Sequence of chain 2.A:
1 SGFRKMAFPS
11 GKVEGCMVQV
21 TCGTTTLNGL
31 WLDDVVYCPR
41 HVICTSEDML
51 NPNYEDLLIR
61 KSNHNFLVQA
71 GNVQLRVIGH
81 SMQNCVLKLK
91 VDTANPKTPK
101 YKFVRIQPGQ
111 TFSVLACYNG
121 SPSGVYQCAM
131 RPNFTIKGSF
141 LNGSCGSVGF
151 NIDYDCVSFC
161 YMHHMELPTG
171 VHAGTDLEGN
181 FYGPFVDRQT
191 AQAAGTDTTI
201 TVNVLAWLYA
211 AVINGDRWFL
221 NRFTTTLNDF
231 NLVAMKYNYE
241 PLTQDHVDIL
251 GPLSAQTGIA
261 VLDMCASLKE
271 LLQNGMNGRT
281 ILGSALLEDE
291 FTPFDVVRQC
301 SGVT

Sequence of chain 1.A:
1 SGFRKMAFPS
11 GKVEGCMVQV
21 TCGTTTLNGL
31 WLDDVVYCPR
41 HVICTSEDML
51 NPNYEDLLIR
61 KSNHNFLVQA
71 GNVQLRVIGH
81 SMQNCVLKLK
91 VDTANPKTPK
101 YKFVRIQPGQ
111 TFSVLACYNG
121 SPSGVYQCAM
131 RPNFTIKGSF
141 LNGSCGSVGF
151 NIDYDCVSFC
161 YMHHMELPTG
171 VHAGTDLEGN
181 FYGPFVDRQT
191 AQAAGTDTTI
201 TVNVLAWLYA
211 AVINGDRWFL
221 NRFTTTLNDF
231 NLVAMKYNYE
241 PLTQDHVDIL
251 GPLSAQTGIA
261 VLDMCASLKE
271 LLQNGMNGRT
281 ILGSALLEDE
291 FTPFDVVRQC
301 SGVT

Binding-site contacts:
Ligand atom C3 contacts residue LEU141 of chain 1.A at 3.7 Å (hydrophobic).
Ligand atom C9 contacts residue GLN189 of chain 1.A at 3.4 Å.
Ligand atom N contacts residue ASN142 of chain 1.A at 3.6 Å.
Ligand atom C2 contacts residue ASN142 of chain 1.A at 3.7 Å.
Ligand atom C3 contacts residue PHE140 of chain 1.A at 3.3 Å (hydrophobic).
Ligand atom N contacts residue PHE140 of chain 1.A at 3.3 Å (h-bond).
Ligand atom C2 contacts residue PHE140 of chain 1.A at 3.8 Å (hydrophobic).
Ligand atom N1 contacts residue HIS163 of chain 1.A at 2.8 Å (h-bond).
Ligand atom N2 contacts residue CYS145 of chain 1.A at 3.6 Å.
Ligand atom N1 contacts residue SER144 of chain 1.A at 3.5 Å (h-bond).
Ligand atom N1 contacts residue PHE140 of chain 1.A at 3.7 Å.
Ligand atom CL contacts residue ASP187 of chain 1.A at 3.2 Å.
Ligand atom C10 contacts residue GLN189 of chain 1.A at 3.6 Å.
Ligand atom C4 contacts residue GLU166 of chain 1.A at 3.7 Å.
Ligand atom C1 contacts residue ASN142 of chain 1.A at 3.8 Å.
Ligand atom N1 contacts residue GLU166 of chain 1.A at 3.8 Å.
Ligand atom C4 contacts residue CYS145 of chain 1.A at 3.8 Å (hydrophobic).
Ligand atom N contacts residue LEU141 of chain 1.A at 3.6 Å.
Ligand atom CL contacts residue HIS41 of chain 1.A at 3.3 Å.
Ligand atom C13 contacts residue HIS164 of chain 1.A at 3.4 Å.
Ligand atom C4 contacts residue HIS163 of chain 1.A at 3.3 Å.
Ligand atom CL contacts residue MET165 of chain 1.A at 3.8 Å.
Ligand atom C contacts residue ASN142 of chain 1.A at 3.9 Å.
Ligand atom C3 contacts residue GLU166 of chain 1.A at 3.5 Å.
Ligand atom C10 contacts residue MET49 of chain 1.A at 3.6 Å (hydrophobic).
Ligand atom C11 contacts residue ARG188 of chain 1.A at 3.7 Å.
Ligand atom CL contacts residue HIS164 of chain 1.A at 3.8 Å.
Ligand atom C11 contacts residue MET49 of chain 1.A at 3.3 Å (hydrophobic).
Ligand atom C11 contacts residue MET165 of chain 1.A at 3.7 Å (hydrophobic).
Ligand atom O contacts residue MET165 of chain 1.A at 3.4 Å.
Ligand atom C2 contacts residue GLU166 of chain 1.A at 3.7 Å.
Ligand atom C13 contacts residue MET165 of chain 1.A at 3.6 Å (hydrophobic).
Ligand atom N contacts residue SER1 of chain 2.A at 3.8 Å.
Ligand atom C4 contacts residue MET165 of chain 1.A at 3.9 Å (hydrophobic).
Ligand atom O contacts residue GLU166 of chain 1.A at 3.1 Å (salt-bridge).
Ligand atom C2 contacts residue LEU141 of chain 1.A at 3.5 Å (hydrophobic).
Ligand atom C12 contacts residue MET49 of chain 1.A at 3.5 Å (hydrophobic).
Ligand atom C13 contacts residue HIS41 of chain 1.A at 3.7 Å.
Ligand atom C12 contacts residue MET165 of chain 1.A at 3.5 Å (hydrophobic).
Ligand atom N contacts residue GLU166 of chain 1.A at 3.3 Å (salt-bridge).

This protein binds this small molecule.
Small molecule (SMILES): Cc1c(N)cncc1NC(=O)Cc1cccc(Cl)c1